Sequence of chain 1.A:
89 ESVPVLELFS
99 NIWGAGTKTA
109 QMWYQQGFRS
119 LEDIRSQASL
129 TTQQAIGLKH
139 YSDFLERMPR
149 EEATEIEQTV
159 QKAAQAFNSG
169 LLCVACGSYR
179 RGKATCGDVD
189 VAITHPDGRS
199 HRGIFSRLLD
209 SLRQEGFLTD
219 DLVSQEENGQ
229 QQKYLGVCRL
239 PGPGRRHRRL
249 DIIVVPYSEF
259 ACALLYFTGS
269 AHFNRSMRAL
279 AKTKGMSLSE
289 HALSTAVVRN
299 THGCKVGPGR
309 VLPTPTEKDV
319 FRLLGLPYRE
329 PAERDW

Binding-site contacts:
Ligand atom N4 contacts residue DG6 of chain 1.D at 3.0 Å (h-bond).
Ligand atom OP2 contacts residue LYS106 of chain 1.A at 3.2 Å (salt-bridge).
Ligand atom N6 contacts residue DT2 of chain 1.D at 3.0 Å (h-bond).
Ligand atom N1 contacts residue DT2 of chain 1.D at 2.8 Å (h-bond).
Ligand atom C4 contacts residue DA3 of chain 1.D at 3.3 Å.
Ligand atom N2 contacts residue DT5 of chain 1.D at 3.2 Å (h-bond).
Ligand atom N3 contacts residue DG6 of chain 1.D at 2.9 Å (h-bond).
Ligand atom O5' contacts residue GLY104 of chain 1.A at 3.3 Å (h-bond).
Ligand atom O3' contacts residue THR266 of chain 1.A at 3.3 Å (h-bond).
Ligand atom N2 contacts residue DC4 of chain 1.D at 2.9 Å (h-bond).
Ligand atom O4 contacts residue DA3 of chain 1.D at 2.9 Å (h-bond).
Ligand atom O6 contacts residue DC4 of chain 1.D at 2.8 Å (h-bond).
Ligand atom C2 contacts residue DG6 of chain 1.D at 3.4 Å.
Ligand atom N1 contacts residue DT5 of chain 1.D at 2.9 Å (h-bond).
Ligand atom OP1 contacts residue TRP101 of chain 1.A at 2.8 Å (h-bond).
Ligand atom C2' contacts residue ASN272 of chain 1.A at 3.4 Å.
Ligand atom OP1 contacts residue ASP188 of chain 1.A at 3.1 Å (salt-bridge).
Ligand atom C4 contacts residue DG6 of chain 1.D at 3.2 Å.
Ligand atom N3 contacts residue DG1 of chain 1.D at 2.9 Å (h-bond).
Ligand atom O2 contacts residue DG1 of chain 1.D at 2.7 Å (h-bond).
Ligand atom OP1 contacts residue ASP186 of chain 1.A at 2.6 Å (salt-bridge).
Ligand atom N1 contacts residue DC4 of chain 1.D at 2.9 Å (h-bond).
Ligand atom OP1 contacts residue THR107 of chain 1.A at 2.7 Å (h-bond).
Ligand atom O2 contacts residue DG6 of chain 1.D at 2.8 Å (h-bond).
Ligand atom C2' contacts residue TYR264 of chain 1.A at 3.3 Å (hydrophobic).
Ligand atom O2 contacts residue DA3 of chain 1.D at 3.3 Å.
Ligand atom OP1 contacts residue GLY104 of chain 1.A at 2.9 Å (h-bond).
Ligand atom OP2 contacts residue THR105 of chain 1.A at 3.3 Å (h-bond).
Ligand atom OP1 contacts residue ARG247 of chain 1.A at 3.4 Å (salt-bridge).
Ligand atom N3 contacts residue TYR264 of chain 1.A at 2.7 Å (h-bond).
Ligand atom N6 contacts residue DT5 of chain 1.D at 3.0 Å (h-bond).
Ligand atom N4 contacts residue DG1 of chain 1.D at 3.0 Å (h-bond).
Ligand atom OP1 contacts residue GLY102 of chain 1.A at 2.8 Å (h-bond).
Ligand atom C2 contacts residue DG6 of chain 1.D at 3.1 Å.
Ligand atom N3 contacts residue DG6 of chain 1.D at 2.9 Å (h-bond).
Ligand atom O3' contacts residue TRP101 of chain 1.A at 3.2 Å.
Ligand atom OP2 contacts residue LYS106 of chain 1.A at 3.4 Å.
Ligand atom O3' contacts residue GLY267 of chain 1.A at 3.3 Å.
Ligand atom C2 contacts residue DT2 of chain 1.D at 3.4 Å.
Ligand atom N3 contacts residue DA3 of chain 1.D at 2.6 Å (h-bond).

The small molecule below binds the protein below.
Small molecule (SMILES): Cc1cn([C@H]2C[C@H](O[P](=O)(O)OC[C@H]3O[C@@H](n4cnc5c(N)ncnc54)C[C@@H]3O[P](=O)(O)OC[C@H]3O[C@@H](n4ccc(N)nc4=O)C[C@@H]3O)[C@@H](CO[P](=O)(O)O[C@H]3C[C@H](n4cnc5c(=O)nc(N)[nH]c54)O[C@@H]3CO[P](=O)(O)O[C@H]3C[C@H](n4cnc5c(N)ncnc54)O[C@@H]3CO[P](=O)(O)O[C@H]3C[C@H](n4ccc(N)nc4=O)O[C@@H]3CO)O2)c(=O)[nH]c1=O